Binding-site contacts:
Ligand atom C7 contacts residue ASN103 of chain 1.E at 3.5 Å.
Ligand atom C2 contacts residue ASN103 of chain 1.E at 2.5 Å.
Ligand atom C1 contacts residue ASN103 of chain 1.E at 1.4 Å.
Ligand atom N2 contacts residue ASN103 of chain 1.E at 2.9 Å (h-bond).
Ligand atom C5 contacts residue ASN103 of chain 1.E at 3.7 Å.
Ligand atom O7 contacts residue ASN103 of chain 1.E at 3.6 Å.
Ligand atom C3 contacts residue ASN103 of chain 1.E at 3.8 Å.
Ligand atom O6 contacts residue LYS115 of chain 1.E at 4.5 Å.
Ligand atom O5 contacts residue ASN103 of chain 1.E at 2.3 Å (h-bond).
Ligand atom C4 contacts residue ASN103 of chain 1.E at 4.2 Å.

A small-molecule ligand and the protein it binds are described below.
Small molecule (SMILES): CC(=O)N[C@H]1[C@H](O[C@H]2[C@H](O)[C@@H](NC(C)=O)CO[C@@H]2CO)O[C@H](CO)[C@@H](O)[C@@H]1O

Sequence of chain 1.E:
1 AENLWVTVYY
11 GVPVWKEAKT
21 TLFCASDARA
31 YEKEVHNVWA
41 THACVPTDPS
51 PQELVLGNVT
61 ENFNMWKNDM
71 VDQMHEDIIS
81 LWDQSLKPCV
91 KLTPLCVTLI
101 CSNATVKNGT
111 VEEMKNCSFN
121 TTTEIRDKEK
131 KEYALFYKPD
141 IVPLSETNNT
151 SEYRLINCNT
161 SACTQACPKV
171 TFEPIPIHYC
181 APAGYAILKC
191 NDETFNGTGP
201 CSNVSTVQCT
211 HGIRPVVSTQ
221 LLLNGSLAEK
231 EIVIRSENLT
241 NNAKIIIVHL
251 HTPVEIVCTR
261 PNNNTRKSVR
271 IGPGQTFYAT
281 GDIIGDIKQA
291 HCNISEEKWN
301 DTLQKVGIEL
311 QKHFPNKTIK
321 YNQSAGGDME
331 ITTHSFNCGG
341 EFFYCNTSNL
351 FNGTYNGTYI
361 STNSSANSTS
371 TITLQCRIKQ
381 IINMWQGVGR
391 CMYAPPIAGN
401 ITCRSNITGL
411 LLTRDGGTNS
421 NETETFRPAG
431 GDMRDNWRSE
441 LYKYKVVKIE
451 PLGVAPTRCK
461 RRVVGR